A small-molecule ligand and the protein it binds are described below.
Small molecule (SMILES): Nc1ncnc2c1ncn2[C@@H]1O[C@H](CO)[C@@H](O)[C@@H]1O

Binding-site contacts:
Ligand atom C5' contacts residue PHE160 of chain 1.C at 3.6 Å (hydrophobic).
Ligand atom C5' contacts residue HIS5 of chain 2.B at 3.2 Å.
Ligand atom N3 contacts residue GLU180 of chain 1.C at 3.9 Å.
Ligand atom C1' contacts residue PO41 of chain 1.H at 3.5 Å.
Ligand atom N6 contacts residue ILE207 of chain 1.C at 3.0 Å.
Ligand atom O4' contacts residue SER91 of chain 1.C at 3.4 Å (h-bond).
Ligand atom C5 contacts residue VAL179 of chain 1.C at 3.7 Å (hydrophobic).
Ligand atom N1 contacts residue PHE160 of chain 1.C at 3.9 Å.
Ligand atom C2' contacts residue SER91 of chain 1.C at 3.6 Å.
Ligand atom O5' contacts residue HIS5 of chain 2.B at 2.6 Å (h-bond).
Ligand atom N3 contacts residue PHE160 of chain 1.C at 3.7 Å.
Ligand atom C3' contacts residue MET181 of chain 1.C at 3.8 Å (hydrophobic).
Ligand atom C4' contacts residue ARG44 of chain 2.B at 3.7 Å.
Ligand atom O2' contacts residue MET181 of chain 1.C at 3.1 Å (h-bond).
Ligand atom O5' contacts residue PHE160 of chain 1.C at 3.2 Å.
Ligand atom C4 contacts residue VAL179 of chain 1.C at 3.7 Å (hydrophobic).
Ligand atom C5 contacts residue PHE160 of chain 1.C at 3.7 Å (hydrophobic).
Ligand atom C8 contacts residue ASP205 of chain 1.C at 3.8 Å.
Ligand atom C2' contacts residue PO41 of chain 1.H at 3.1 Å.
Ligand atom N7 contacts residue GLY93 of chain 1.C at 3.8 Å.
Ligand atom C4' contacts residue PO41 of chain 1.H at 3.7 Å.
Ligand atom O4' contacts residue ARG44 of chain 2.B at 3.6 Å (salt-bridge).
Ligand atom N7 contacts residue ASP205 of chain 1.C at 3.1 Å (salt-bridge).
Ligand atom C2 contacts residue MET181 of chain 1.C at 3.7 Å (hydrophobic).
Ligand atom N1 contacts residue VAL179 of chain 1.C at 3.8 Å.
Ligand atom C1' contacts residue SER91 of chain 1.C at 3.3 Å.
Ligand atom C2 contacts residue PHE160 of chain 1.C at 3.6 Å (hydrophobic).
Ligand atom O2' contacts residue GLU180 of chain 1.C at 2.8 Å.
Ligand atom O3' contacts residue GLU182 of chain 1.C at 2.9 Å (salt-bridge).
Ligand atom N7 contacts residue CYS92 of chain 1.C at 3.9 Å.
Ligand atom C3' contacts residue PO41 of chain 1.H at 3.9 Å.
Ligand atom O4' contacts residue PO41 of chain 1.H at 3.5 Å (h-bond).
Ligand atom C6 contacts residue PHE160 of chain 1.C at 3.9 Å (hydrophobic).
Ligand atom O2' contacts residue SER91 of chain 1.C at 3.7 Å.
Ligand atom O5' contacts residue ARG44 of chain 2.B at 3.9 Å.
Ligand atom N3 contacts residue VAL179 of chain 1.C at 3.9 Å.
Ligand atom N3 contacts residue MET181 of chain 1.C at 3.5 Å.
Ligand atom C5' contacts residue MET65 of chain 1.C at 3.7 Å (hydrophobic).
Ligand atom C4 contacts residue PHE160 of chain 1.C at 3.7 Å (hydrophobic).
Ligand atom O3' contacts residue PO41 of chain 1.H at 3.2 Å (h-bond).

Sequence of chain 2.B:
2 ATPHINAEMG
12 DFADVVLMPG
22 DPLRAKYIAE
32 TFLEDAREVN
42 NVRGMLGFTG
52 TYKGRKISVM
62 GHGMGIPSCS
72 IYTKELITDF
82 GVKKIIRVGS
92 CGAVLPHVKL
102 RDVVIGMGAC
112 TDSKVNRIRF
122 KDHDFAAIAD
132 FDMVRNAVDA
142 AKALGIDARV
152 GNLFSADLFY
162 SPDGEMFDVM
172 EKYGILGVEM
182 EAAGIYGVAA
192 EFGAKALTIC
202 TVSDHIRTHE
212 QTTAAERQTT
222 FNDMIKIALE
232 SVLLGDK

Sequence of chain 1.C:
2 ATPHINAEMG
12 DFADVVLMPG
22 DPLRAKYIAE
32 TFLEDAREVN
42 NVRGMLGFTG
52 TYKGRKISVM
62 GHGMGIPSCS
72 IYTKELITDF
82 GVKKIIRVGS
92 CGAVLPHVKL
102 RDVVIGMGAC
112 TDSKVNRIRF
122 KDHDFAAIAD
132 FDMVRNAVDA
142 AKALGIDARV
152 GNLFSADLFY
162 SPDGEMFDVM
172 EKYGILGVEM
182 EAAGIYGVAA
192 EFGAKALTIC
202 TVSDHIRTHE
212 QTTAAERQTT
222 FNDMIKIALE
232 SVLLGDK